Binding-site contacts:
Ligand atom C25 contacts residue LEU17 of chain 1.A at 3.7 Å (hydrophobic).
Ligand atom O5 contacts residue TYR84 of chain 1.A at 3.6 Å.
Ligand atom C6 contacts residue LEU137 of chain 1.A at 3.7 Å (hydrophobic).
Ligand atom C8 contacts residue GLU83 of chain 1.A at 3.8 Å.
Ligand atom C5 contacts residue LEU17 of chain 1.A at 3.7 Å (hydrophobic).
Ligand atom C9 contacts residue THR82 of chain 1.A at 3.3 Å.
Ligand atom C4 contacts residue MET85 of chain 1.A at 3.6 Å (hydrophobic).
Ligand atom C26 contacts residue ASN19 of chain 1.A at 3.4 Å.
Ligand atom C15 contacts residue LYS39 of chain 1.A at 3.1 Å.
Ligand atom C16 contacts residue ASP148 of chain 1.A at 3.6 Å.
Ligand atom C11 contacts residue LEU137 of chain 1.A at 3.7 Å (hydrophobic).
Ligand atom C8 contacts residue ALA37 of chain 1.A at 3.4 Å (hydrophobic).
Ligand atom C27 contacts residue ALA134 of chain 1.A at 3.8 Å (hydrophobic).
Ligand atom C3 contacts residue GLY88 of chain 1.A at 3.6 Å.
Ligand atom C17 contacts residue VAL25 of chain 1.A at 3.8 Å (hydrophobic).
Ligand atom C2 contacts residue GLY88 of chain 1.A at 3.6 Å.
Ligand atom C2 contacts residue LEU17 of chain 1.A at 3.6 Å (hydrophobic).
Ligand atom C28 contacts residue ALA134 of chain 1.A at 3.1 Å (hydrophobic).
Ligand atom C1 contacts residue LEU17 of chain 1.A at 3.7 Å (hydrophobic).
Ligand atom O4 contacts residue GLY18 of chain 1.A at 3.7 Å.
Ligand atom C3 contacts residue MET85 of chain 1.A at 3.5 Å (hydrophobic).
Ligand atom C7 contacts residue LEU137 of chain 1.A at 3.4 Å (hydrophobic).
Ligand atom C4 contacts residue LEU17 of chain 1.A at 3.7 Å (hydrophobic).
Ligand atom O6 contacts residue LEU137 of chain 1.A at 3.5 Å.
Ligand atom C14 contacts residue LYS39 of chain 1.A at 3.7 Å.
Ligand atom C10 contacts residue LEU137 of chain 1.A at 3.4 Å (hydrophobic).
Ligand atom N1 contacts residue GLU83 of chain 1.A at 2.9 Å (salt-bridge).
Ligand atom C14 contacts residue GLU54 of chain 1.A at 3.8 Å.
Ligand atom N1 contacts residue ALA37 of chain 1.A at 3.2 Å.
Ligand atom O5 contacts residue MET85 of chain 1.A at 3.0 Å (h-bond).
Ligand atom N4 contacts residue ALA134 of chain 1.A at 2.8 Å (h-bond).
Ligand atom C3 contacts residue LEU17 of chain 1.A at 3.5 Å (hydrophobic).
Ligand atom N1 contacts residue THR82 of chain 1.A at 3.6 Å (h-bond).
Ligand atom O5 contacts residue ALA37 of chain 1.A at 3.7 Å.
Ligand atom C15 contacts residue ASP148 of chain 1.A at 3.4 Å.
Ligand atom O6 contacts residue ALA134 of chain 1.A at 3.8 Å.
Ligand atom C9 contacts residue LEU137 of chain 1.A at 3.8 Å (hydrophobic).
Ligand atom C26 contacts residue VAL25 of chain 1.A at 3.8 Å (hydrophobic).
Ligand atom C9 contacts residue ALA37 of chain 1.A at 3.7 Å (hydrophobic).
Ligand atom C14 contacts residue ASP148 of chain 1.A at 3.4 Å.

This protein binds this small molecule.
Small molecule (SMILES): CN[C@@H]1C[C@H]2O[C@@](C)([C@@H]1OC)n1c3ccccc3c3c4c(c5c6ccccc6n2c5c31)C(=O)NC4

Sequence of chain 1.A:
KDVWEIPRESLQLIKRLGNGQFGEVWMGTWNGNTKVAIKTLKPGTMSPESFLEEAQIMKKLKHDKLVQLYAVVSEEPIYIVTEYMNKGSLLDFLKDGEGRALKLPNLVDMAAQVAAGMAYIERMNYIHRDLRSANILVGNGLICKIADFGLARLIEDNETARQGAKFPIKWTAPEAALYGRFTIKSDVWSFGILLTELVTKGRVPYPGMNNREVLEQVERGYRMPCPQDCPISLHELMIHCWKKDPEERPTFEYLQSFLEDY